Binding-site contacts:
Ligand atom C9 contacts residue GLU74 of chain 5.A at 3.8 Å.
Ligand atom N11 contacts residue LEU72 of chain 5.A at 4.1 Å.
Ligand atom O5 contacts residue LYS100 of chain 5.A at 3.3 Å (salt-bridge).
Ligand atom C12 contacts residue GLU74 of chain 5.A at 4.1 Å.
Ligand atom C9 contacts residue VAL52 of chain 8.A at 3.9 Å (hydrophobic).
Ligand atom C12 contacts residue TYR54 of chain 8.A at 3.4 Å (hydrophobic).
Ligand atom O3 contacts residue ALA18 of chain 5.A at 3.6 Å.
Ligand atom C1 contacts residue ALA18 of chain 5.A at 4.1 Å (hydrophobic).
Ligand atom C2 contacts residue LEU19 of chain 5.A at 4.1 Å (hydrophobic).
Ligand atom N8 contacts residue HIS53 of chain 8.A at 3.5 Å.
Ligand atom N10 contacts residue TYR54 of chain 8.A at 3.4 Å.
Ligand atom O13 contacts residue ASN71 of chain 5.A at 3.8 Å.
Ligand atom N10 contacts residue VAL52 of chain 8.A at 3.0 Å (h-bond).
Ligand atom N10 contacts residue THR51 of chain 8.A at 3.6 Å (h-bond).
Ligand atom N11 contacts residue TYR54 of chain 8.A at 3.1 Å (h-bond).
Ligand atom O5 contacts residue GLY17 of chain 5.A at 4.0 Å.
Ligand atom C12 contacts residue LEU72 of chain 5.A at 3.7 Å (hydrophobic).
Ligand atom C2 contacts residue ALA18 of chain 5.A at 3.4 Å (hydrophobic).
Ligand atom C2 contacts residue GLU22 of chain 5.A at 3.0 Å.
Ligand atom C1 contacts residue HIS53 of chain 8.A at 3.6 Å.
Ligand atom O3 contacts residue HIS53 of chain 8.A at 3.4 Å.
Ligand atom N8 contacts residue TYR54 of chain 8.A at 3.4 Å.
Ligand atom O13 contacts residue LEU72 of chain 5.A at 3.4 Å.
Ligand atom N10 contacts residue ILE5 of chain 8.A at 4.2 Å.
Ligand atom O5 contacts residue ALA18 of chain 5.A at 3.3 Å (h-bond).
Ligand atom C7 contacts residue TYR54 of chain 8.A at 3.4 Å (hydrophobic).
Ligand atom C2 contacts residue HIS53 of chain 8.A at 4.2 Å.
Ligand atom C9 contacts residue TYR54 of chain 8.A at 3.3 Å (hydrophobic).
Ligand atom C7 contacts residue HIS53 of chain 8.A at 3.2 Å.
Ligand atom C1 contacts residue GLU22 of chain 5.A at 3.5 Å.
Ligand atom O13 contacts residue GLU74 of chain 5.A at 3.9 Å.
Ligand atom C4 contacts residue LYS100 of chain 5.A at 4.2 Å.
Ligand atom N11 contacts residue GLU74 of chain 5.A at 3.3 Å (salt-bridge).
Ligand atom N10 contacts residue GLU74 of chain 5.A at 3.1 Å (salt-bridge).
Ligand atom C4 contacts residue ALA18 of chain 5.A at 3.7 Å (hydrophobic).
Ligand atom O13 contacts residue LEU73 of chain 5.A at 3.1 Å (h-bond).
Ligand atom C6 contacts residue TYR54 of chain 8.A at 3.6 Å (hydrophobic).
Ligand atom N8 contacts residue VAL52 of chain 8.A at 3.9 Å.
Ligand atom O13 contacts residue TYR54 of chain 8.A at 3.7 Å.
Ligand atom O5 contacts residue ASN71 of chain 5.A at 3.6 Å.

Sequence of chain 5.A:
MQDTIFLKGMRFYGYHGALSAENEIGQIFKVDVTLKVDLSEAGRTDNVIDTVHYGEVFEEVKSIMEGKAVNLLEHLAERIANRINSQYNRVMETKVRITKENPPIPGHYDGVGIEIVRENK

Sequence of chain 8.A:
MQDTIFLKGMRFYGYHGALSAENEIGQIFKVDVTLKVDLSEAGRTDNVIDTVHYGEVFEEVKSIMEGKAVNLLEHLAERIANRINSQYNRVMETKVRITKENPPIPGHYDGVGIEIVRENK

The small molecule below binds the protein below.
Small molecule (SMILES): CCOC(=O)c1cnc(N)nc1O